The small molecule below binds the protein below.
Small molecule (SMILES): Cc1cn([C@H]2C[C@H](OP(=O)(O)O)[C@@H](COP(=O)(O)O)O2)c(=O)[nH]c1=O

Binding-site contacts:
Ligand atom O5' contacts residue ARG87 of chain 1.A at 3.1 Å (salt-bridge).
Ligand atom O5' contacts residue ARG35 of chain 1.A at 3.8 Å.
Ligand atom C5 contacts residue LEU89 of chain 1.A at 4.1 Å (hydrophobic).
Ligand atom C5 contacts residue TYR113 of chain 1.A at 4.0 Å (hydrophobic).
Ligand atom O1P contacts residue LYS84 of chain 1.A at 2.4 Å (salt-bridge).
Ligand atom O4P contacts residue ARG35 of chain 1.A at 2.8 Å (salt-bridge).
Ligand atom C2 contacts residue TYR115 of chain 1.A at 3.6 Å (hydrophobic).
Ligand atom O4 contacts residue TYR115 of chain 1.A at 3.8 Å.
Ligand atom O5P contacts residue ARG87 of chain 1.A at 2.8 Å (salt-bridge).
Ligand atom O4P contacts residue ASP21 of chain 1.A at 4.1 Å.
Ligand atom O1P contacts residue TYR85 of chain 1.A at 3.5 Å (h-bond).
Ligand atom O4P contacts residue TYR113 of chain 1.A at 4.1 Å.
Ligand atom O4P contacts residue ASP40 of chain 1.A at 3.3 Å (salt-bridge).
Ligand atom O2P contacts residue TYR85 of chain 1.A at 2.7 Å (h-bond).
Ligand atom O4' contacts residue ARG87 of chain 1.A at 3.1 Å (salt-bridge).
Ligand atom C5' contacts residue ARG87 of chain 1.A at 4.0 Å.
Ligand atom C2' contacts residue TYR113 of chain 1.A at 3.7 Å (hydrophobic).
Ligand atom O3' contacts residue TYR85 of chain 1.A at 3.9 Å.
Ligand atom P2 contacts residue ARG35 of chain 1.A at 3.6 Å.
Ligand atom C4 contacts residue LEU89 of chain 1.A at 3.6 Å (hydrophobic).
Ligand atom C3' contacts residue TYR113 of chain 1.A at 3.9 Å (hydrophobic).
Ligand atom C5' contacts residue TYR113 of chain 1.A at 3.4 Å (hydrophobic).
Ligand atom O5P contacts residue ARG35 of chain 1.A at 3.1 Å (salt-bridge).
Ligand atom C5M contacts residue LEU36 of chain 1.A at 3.8 Å (hydrophobic).
Ligand atom O4P contacts residue CA1 of chain 1.B at 2.9 Å.
Ligand atom N3 contacts residue TYR115 of chain 1.A at 3.3 Å.
Ligand atom P2 contacts residue CA1 of chain 1.B at 4.0 Å.
Ligand atom C4 contacts residue TYR115 of chain 1.A at 3.8 Å (hydrophobic).
Ligand atom O2 contacts residue ASP83 of chain 1.A at 3.7 Å.
Ligand atom P1 contacts residue TYR85 of chain 1.A at 3.4 Å.
Ligand atom C5M contacts residue TYR113 of chain 1.A at 4.0 Å (hydrophobic).
Ligand atom C2' contacts residue TYR115 of chain 1.A at 3.9 Å (hydrophobic).
Ligand atom P2 contacts residue ARG87 of chain 1.A at 3.9 Å.
Ligand atom C2 contacts residue ASP83 of chain 1.A at 3.9 Å.
Ligand atom O2 contacts residue TYR115 of chain 1.A at 4.1 Å.
Ligand atom C5M contacts residue ARG35 of chain 1.A at 3.8 Å.
Ligand atom C4' contacts residue ARG87 of chain 1.A at 3.8 Å.
Ligand atom P1 contacts residue LYS84 of chain 1.A at 3.4 Å.
Ligand atom O3' contacts residue LYS84 of chain 1.A at 3.1 Å (salt-bridge).
Ligand atom O4 contacts residue LEU89 of chain 1.A at 3.7 Å.

Sequence of chain 1.A:
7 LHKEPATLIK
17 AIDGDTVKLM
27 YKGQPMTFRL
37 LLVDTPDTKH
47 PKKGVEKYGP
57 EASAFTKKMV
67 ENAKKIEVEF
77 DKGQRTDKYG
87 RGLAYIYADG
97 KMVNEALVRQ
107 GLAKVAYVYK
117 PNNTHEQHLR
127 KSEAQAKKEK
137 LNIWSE